Sequence of chain 1.A:
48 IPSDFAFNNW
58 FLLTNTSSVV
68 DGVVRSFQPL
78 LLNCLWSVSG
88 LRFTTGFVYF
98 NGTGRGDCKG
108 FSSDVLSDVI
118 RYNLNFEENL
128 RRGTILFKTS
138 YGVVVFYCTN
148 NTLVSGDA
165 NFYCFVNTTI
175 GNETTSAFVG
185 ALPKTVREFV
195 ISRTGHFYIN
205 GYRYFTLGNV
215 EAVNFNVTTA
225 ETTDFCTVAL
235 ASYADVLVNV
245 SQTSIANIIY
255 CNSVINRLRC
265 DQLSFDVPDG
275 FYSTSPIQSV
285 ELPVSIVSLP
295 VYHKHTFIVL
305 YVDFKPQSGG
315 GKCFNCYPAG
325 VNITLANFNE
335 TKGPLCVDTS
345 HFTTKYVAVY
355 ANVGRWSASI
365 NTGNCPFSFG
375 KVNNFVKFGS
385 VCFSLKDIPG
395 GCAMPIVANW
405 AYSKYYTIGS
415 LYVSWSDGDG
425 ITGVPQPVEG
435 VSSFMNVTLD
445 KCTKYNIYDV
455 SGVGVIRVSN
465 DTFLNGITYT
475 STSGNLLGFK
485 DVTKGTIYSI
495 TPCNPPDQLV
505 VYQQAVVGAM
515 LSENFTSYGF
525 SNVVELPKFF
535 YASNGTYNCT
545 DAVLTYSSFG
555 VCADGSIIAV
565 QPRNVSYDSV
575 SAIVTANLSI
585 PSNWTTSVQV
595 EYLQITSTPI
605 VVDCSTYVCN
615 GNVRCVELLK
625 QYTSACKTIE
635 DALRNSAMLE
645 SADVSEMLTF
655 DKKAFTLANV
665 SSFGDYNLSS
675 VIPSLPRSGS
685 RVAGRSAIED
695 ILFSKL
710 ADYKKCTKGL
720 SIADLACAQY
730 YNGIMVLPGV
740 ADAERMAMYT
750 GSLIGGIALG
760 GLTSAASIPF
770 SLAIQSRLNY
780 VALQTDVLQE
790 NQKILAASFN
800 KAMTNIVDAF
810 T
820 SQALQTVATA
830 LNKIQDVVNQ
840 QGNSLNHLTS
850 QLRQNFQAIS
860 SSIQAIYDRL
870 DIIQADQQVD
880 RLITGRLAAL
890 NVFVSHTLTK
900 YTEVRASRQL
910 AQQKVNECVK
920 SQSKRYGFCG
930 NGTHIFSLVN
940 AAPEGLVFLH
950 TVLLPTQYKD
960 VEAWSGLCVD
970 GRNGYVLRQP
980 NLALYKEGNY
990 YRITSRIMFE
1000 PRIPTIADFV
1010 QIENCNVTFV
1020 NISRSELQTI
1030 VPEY

This small molecule binds to this protein.
Small molecule (SMILES): CC(=O)N[C@@H]1[C@@H](O)[C@H](O)[C@@H](CO)O[C@H]1O

Binding-site contacts:
Ligand atom C5 contacts residue ASN587 of chain 1.A at 3.6 Å.
Ligand atom C1 contacts residue ASN587 of chain 1.A at 1.4 Å.
Ligand atom O7 contacts residue TRP588 of chain 1.A at 4.4 Å.
Ligand atom C4 contacts residue ASN587 of chain 1.A at 4.2 Å.
Ligand atom C8 contacts residue THR955 of chain 1.A at 4.0 Å.
Ligand atom C3 contacts residue GLN956 of chain 1.A at 4.4 Å.
Ligand atom C8 contacts residue TRP588 of chain 1.A at 4.0 Å (hydrophobic).
Ligand atom O7 contacts residue ILE793 of chain 1.A at 3.5 Å.
Ligand atom O7 contacts residue ASN587 of chain 1.A at 3.4 Å (h-bond).
Ligand atom O5 contacts residue ASN587 of chain 1.A at 2.3 Å (h-bond).
Ligand atom C2 contacts residue ASN587 of chain 1.A at 2.5 Å.
Ligand atom N2 contacts residue ASN587 of chain 1.A at 3.0 Å (h-bond).
Ligand atom C2 contacts residue GLN956 of chain 1.A at 4.4 Å.
Ligand atom O5 contacts residue GLN956 of chain 1.A at 4.2 Å.
Ligand atom C3 contacts residue ASN587 of chain 1.A at 3.8 Å.
Ligand atom C7 contacts residue ASN587 of chain 1.A at 3.4 Å.
Ligand atom C1 contacts residue GLN956 of chain 1.A at 3.7 Å.
Ligand atom C5 contacts residue GLN956 of chain 1.A at 4.2 Å.
Ligand atom O6 contacts residue GLU789 of chain 1.A at 3.9 Å.